Binding-site contacts:
Ligand atom C5 contacts residue ASN167 of chain 2.C at 3.4 Å.
Ligand atom C2 contacts residue ASN167 of chain 2.C at 2.5 Å.
Ligand atom C8 contacts residue THR240 of chain 2.C at 3.6 Å.
Ligand atom O7 contacts residue ASN167 of chain 2.C at 3.1 Å (h-bond).
Ligand atom C1 contacts residue ASN167 of chain 2.C at 1.5 Å.
Ligand atom C4 contacts residue ASN167 of chain 2.C at 4.1 Å.
Ligand atom N2 contacts residue ASN167 of chain 2.C at 3.2 Å (h-bond).
Ligand atom O5 contacts residue ASN167 of chain 2.C at 2.5 Å (h-bond).
Ligand atom O7 contacts residue THR240 of chain 2.C at 3.8 Å.
Ligand atom C6 contacts residue THR169 of chain 2.C at 4.2 Å.
Ligand atom C6 contacts residue ASN167 of chain 2.C at 3.3 Å.
Ligand atom C3 contacts residue ASN167 of chain 2.C at 3.8 Å.
Ligand atom C1 contacts residue THR240 of chain 2.C at 3.7 Å.
Ligand atom O5 contacts residue THR169 of chain 2.C at 4.3 Å.
Ligand atom C2 contacts residue THR240 of chain 2.C at 4.3 Å.
Ligand atom C7 contacts residue ASN167 of chain 2.C at 3.4 Å.
Ligand atom C7 contacts residue THR240 of chain 2.C at 3.4 Å.
Ligand atom N2 contacts residue THR240 of chain 2.C at 3.6 Å.

This small molecule binds to this protein.
Small molecule (SMILES): CC(=O)N[C@@H]1[C@@H](O)[C@H](O)[C@@H](CO)O[C@H]1O

Sequence of chain 2.C:
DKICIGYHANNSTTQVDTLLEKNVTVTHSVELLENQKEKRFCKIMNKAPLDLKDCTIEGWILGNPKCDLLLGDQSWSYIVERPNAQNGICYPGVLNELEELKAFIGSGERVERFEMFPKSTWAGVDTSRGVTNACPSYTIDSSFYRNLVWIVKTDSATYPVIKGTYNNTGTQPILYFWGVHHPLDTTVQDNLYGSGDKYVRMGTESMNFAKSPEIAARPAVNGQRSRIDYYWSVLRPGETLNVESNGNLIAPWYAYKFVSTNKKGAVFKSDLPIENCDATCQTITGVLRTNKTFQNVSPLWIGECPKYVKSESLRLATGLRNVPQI